This protein binds this small molecule.
Small molecule (SMILES): CC(=O)N[C@H]1[C@H](O[C@H]2[C@H](O)[C@@H](NC(C)=O)CO[C@@H]2CO)O[C@H](CO)[C@@H](O)[C@@H]1O

Sequence of chain 1.K:
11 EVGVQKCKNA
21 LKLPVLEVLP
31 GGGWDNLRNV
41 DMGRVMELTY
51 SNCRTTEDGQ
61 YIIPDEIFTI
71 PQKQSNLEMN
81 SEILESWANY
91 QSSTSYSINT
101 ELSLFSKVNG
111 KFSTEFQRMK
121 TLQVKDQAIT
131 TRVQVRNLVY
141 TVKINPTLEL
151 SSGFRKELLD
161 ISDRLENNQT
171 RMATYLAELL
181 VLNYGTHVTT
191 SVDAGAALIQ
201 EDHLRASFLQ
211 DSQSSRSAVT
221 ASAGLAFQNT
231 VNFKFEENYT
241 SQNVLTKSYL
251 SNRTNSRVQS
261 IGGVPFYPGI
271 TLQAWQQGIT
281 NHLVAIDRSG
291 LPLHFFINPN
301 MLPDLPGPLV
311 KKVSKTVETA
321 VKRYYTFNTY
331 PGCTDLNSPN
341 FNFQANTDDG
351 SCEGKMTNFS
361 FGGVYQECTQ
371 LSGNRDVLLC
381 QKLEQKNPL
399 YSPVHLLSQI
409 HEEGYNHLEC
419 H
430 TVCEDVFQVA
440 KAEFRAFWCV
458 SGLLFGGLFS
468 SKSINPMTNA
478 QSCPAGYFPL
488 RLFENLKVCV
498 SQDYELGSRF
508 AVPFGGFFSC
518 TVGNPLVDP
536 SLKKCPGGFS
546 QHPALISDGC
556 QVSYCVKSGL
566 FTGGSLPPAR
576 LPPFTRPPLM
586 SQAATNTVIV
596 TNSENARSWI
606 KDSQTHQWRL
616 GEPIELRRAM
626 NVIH

Sequence of chain 1.J:
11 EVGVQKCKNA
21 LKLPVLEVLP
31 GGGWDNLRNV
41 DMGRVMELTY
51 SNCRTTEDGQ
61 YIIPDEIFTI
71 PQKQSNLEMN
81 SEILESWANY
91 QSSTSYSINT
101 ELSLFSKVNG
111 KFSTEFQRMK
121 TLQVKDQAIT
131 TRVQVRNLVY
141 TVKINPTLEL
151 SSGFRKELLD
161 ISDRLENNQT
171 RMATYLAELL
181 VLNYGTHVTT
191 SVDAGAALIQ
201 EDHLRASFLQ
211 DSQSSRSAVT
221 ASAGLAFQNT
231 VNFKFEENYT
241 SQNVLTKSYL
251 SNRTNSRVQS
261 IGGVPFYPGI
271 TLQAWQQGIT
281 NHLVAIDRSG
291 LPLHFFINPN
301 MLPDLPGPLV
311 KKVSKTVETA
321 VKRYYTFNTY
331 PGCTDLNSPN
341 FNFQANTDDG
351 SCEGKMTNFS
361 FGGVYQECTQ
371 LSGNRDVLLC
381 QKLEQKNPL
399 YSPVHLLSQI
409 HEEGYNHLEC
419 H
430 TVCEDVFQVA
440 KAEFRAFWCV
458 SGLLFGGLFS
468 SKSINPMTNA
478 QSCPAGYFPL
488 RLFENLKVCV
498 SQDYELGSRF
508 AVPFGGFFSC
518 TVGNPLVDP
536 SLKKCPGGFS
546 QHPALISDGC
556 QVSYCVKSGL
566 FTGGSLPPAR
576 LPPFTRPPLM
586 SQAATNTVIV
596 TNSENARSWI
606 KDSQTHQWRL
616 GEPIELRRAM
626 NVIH

Binding-site contacts:
Ligand atom C3 contacts residue ASN168 of chain 1.J at 3.8 Å.
Ligand atom C2 contacts residue ASN168 of chain 1.J at 2.5 Å.
Ligand atom C2 contacts residue GLN587 of chain 1.J at 4.5 Å.
Ligand atom C7 contacts residue ASN168 of chain 1.J at 3.3 Å.
Ligand atom O7 contacts residue ASN168 of chain 1.J at 3.5 Å (h-bond).
Ligand atom C4 contacts residue ASN168 of chain 1.J at 4.3 Å.
Ligand atom C5 contacts residue ASN168 of chain 1.J at 3.7 Å.
Ligand atom C1 contacts residue ASN168 of chain 1.J at 1.4 Å.
Ligand atom O7 contacts residue THR590 of chain 1.J at 4.0 Å.
Ligand atom O5 contacts residue ASN168 of chain 1.J at 2.4 Å (h-bond).
Ligand atom C8 contacts residue ASN168 of chain 1.J at 4.4 Å.
Ligand atom C8 contacts residue THR590 of chain 1.J at 4.5 Å.
Ligand atom O7 contacts residue GLN587 of chain 1.J at 3.8 Å.
Ligand atom C8 contacts residue CYS418 of chain 1.K at 3.7 Å (hydrophobic).
Ligand atom N2 contacts residue ASN168 of chain 1.J at 2.9 Å (h-bond).
Ligand atom O6 contacts residue GLN587 of chain 1.J at 4.4 Å.
Ligand atom C7 contacts residue THR590 of chain 1.J at 4.4 Å.